A small-molecule ligand and the protein it binds are described below.
Small molecule (SMILES): Cc1ncc(C(=O)O)c(CO)c1O

Sequence of chain 1.B:
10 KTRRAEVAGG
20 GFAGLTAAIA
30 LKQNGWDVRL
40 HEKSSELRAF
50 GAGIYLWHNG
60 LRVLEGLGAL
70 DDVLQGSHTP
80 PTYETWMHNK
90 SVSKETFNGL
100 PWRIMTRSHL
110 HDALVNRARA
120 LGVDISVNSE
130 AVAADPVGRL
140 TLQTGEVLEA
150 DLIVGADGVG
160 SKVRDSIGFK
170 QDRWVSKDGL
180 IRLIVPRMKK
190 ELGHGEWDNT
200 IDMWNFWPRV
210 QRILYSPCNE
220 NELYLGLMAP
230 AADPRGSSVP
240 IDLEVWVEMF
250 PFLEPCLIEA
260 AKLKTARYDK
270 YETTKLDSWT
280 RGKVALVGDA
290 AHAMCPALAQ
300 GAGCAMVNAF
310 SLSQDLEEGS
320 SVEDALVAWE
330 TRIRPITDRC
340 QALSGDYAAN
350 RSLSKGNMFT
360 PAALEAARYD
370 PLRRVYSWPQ

Binding-site contacts:
Ligand atom N1 contacts residue LEU213 of chain 1.B at 4.0 Å.
Ligand atom O52 contacts residue PRO295 of chain 1.B at 3.6 Å.
Ligand atom C4A contacts residue FAD1 of chain 1.J at 4.1 Å.
Ligand atom C2A contacts residue TYR54 of chain 1.B at 3.6 Å (hydrophobic).
Ligand atom O52 contacts residue ARG211 of chain 1.B at 3.7 Å.
Ligand atom C5 contacts residue PRO295 of chain 1.B at 3.6 Å (hydrophobic).
Ligand atom C6 contacts residue PRO295 of chain 1.B at 3.2 Å (hydrophobic).
Ligand atom C2A contacts residue LEU213 of chain 1.B at 3.5 Å (hydrophobic).
Ligand atom C4A contacts residue MET227 of chain 1.B at 4.0 Å (hydrophobic).
Ligand atom O4A contacts residue MET227 of chain 1.B at 4.0 Å.
Ligand atom C2 contacts residue LEU213 of chain 1.B at 3.5 Å (hydrophobic).
Ligand atom C6 contacts residue ARG211 of chain 1.B at 3.9 Å.
Ligand atom O51 contacts residue ARG211 of chain 1.B at 3.0 Å (salt-bridge).
Ligand atom C5 contacts residue ALA296 of chain 1.B at 4.2 Å (hydrophobic).
Ligand atom O4A contacts residue FAD1 of chain 1.J at 4.4 Å.
Ligand atom C3 contacts residue PRO295 of chain 1.B at 4.0 Å (hydrophobic).
Ligand atom O51 contacts residue ALA296 of chain 1.B at 3.8 Å.
Ligand atom C3 contacts residue LEU213 of chain 1.B at 3.7 Å (hydrophobic).
Ligand atom O3 contacts residue FAD1 of chain 1.J at 3.6 Å.
Ligand atom O4A contacts residue LEU179 of chain 1.B at 4.0 Å.
Ligand atom C2A contacts residue ALA298 of chain 1.B at 3.8 Å (hydrophobic).
Ligand atom C5A contacts residue ARG211 of chain 1.B at 3.5 Å.
Ligand atom O3 contacts residue LEU213 of chain 1.B at 3.9 Å.
Ligand atom C6 contacts residue LEU352 of chain 1.B at 4.1 Å (hydrophobic).
Ligand atom O3 contacts residue TYR223 of chain 1.B at 3.6 Å.
Ligand atom N1 contacts residue PRO295 of chain 1.B at 3.3 Å (h-bond).
Ligand atom C5 contacts residue ARG211 of chain 1.B at 3.9 Å.
Ligand atom O52 contacts residue ALA296 of chain 1.B at 4.3 Å.
Ligand atom C5A contacts residue PRO295 of chain 1.B at 4.2 Å (hydrophobic).
Ligand atom C6 contacts residue ALA296 of chain 1.B at 3.6 Å (hydrophobic).
Ligand atom C4 contacts residue MET227 of chain 1.B at 4.3 Å (hydrophobic).
Ligand atom C4A contacts residue LEU179 of chain 1.B at 3.8 Å (hydrophobic).
Ligand atom O51 contacts residue LEU352 of chain 1.B at 3.5 Å.
Ligand atom C4A contacts residue PRO295 of chain 1.B at 3.9 Å (hydrophobic).
Ligand atom N1 contacts residue ALA296 of chain 1.B at 3.8 Å.
Ligand atom C4 contacts residue PRO295 of chain 1.B at 3.9 Å (hydrophobic).
Ligand atom C2A contacts residue FAD1 of chain 1.J at 3.7 Å.
Ligand atom O4A contacts residue PRO295 of chain 1.B at 3.4 Å.
Ligand atom C5A contacts residue ALA296 of chain 1.B at 4.0 Å (hydrophobic).
Ligand atom C2 contacts residue PRO295 of chain 1.B at 3.7 Å (hydrophobic).